Binding-site contacts:
Ligand atom P contacts residue GLY192 of chain 1.M at 3.7 Å.
Ligand atom O3P contacts residue GLY190 of chain 1.M at 2.4 Å (h-bond).
Ligand atom O3 contacts residue ASN82 of chain 1.M at 3.0 Å (h-bond).
Ligand atom C8 contacts residue TYR282 of chain 1.M at 3.6 Å (hydrophobic).
Ligand atom C5 contacts residue ASN53 of chain 1.M at 3.5 Å.
Ligand atom C3 contacts residue ASN53 of chain 1.M at 3.4 Å.
Ligand atom O3P contacts residue GLY192 of chain 1.M at 3.0 Å (h-bond).
Ligand atom O2P contacts residue LYS54 of chain 1.M at 3.6 Å.
Ligand atom P contacts residue LYS54 of chain 1.M at 3.5 Å.
Ligand atom C7 contacts residue TYR282 of chain 1.M at 3.5 Å (hydrophobic).
Ligand atom C3 contacts residue TYR282 of chain 1.M at 3.5 Å (hydrophobic).
Ligand atom O8 contacts residue TYR282 of chain 1.M at 3.6 Å.
Ligand atom O4P contacts residue ASN53 of chain 1.M at 3.7 Å.
Ligand atom C4 contacts residue ASN53 of chain 1.M at 3.7 Å.
Ligand atom C5A contacts residue ASN53 of chain 1.M at 3.5 Å.
Ligand atom O7 contacts residue ASN82 of chain 1.M at 3.1 Å (h-bond).
Ligand atom O4P contacts residue LYS54 of chain 1.M at 3.4 Å (salt-bridge).
Ligand atom O3P contacts residue ALA189 of chain 1.M at 3.6 Å.
Ligand atom O8 contacts residue SER81 of chain 1.M at 3.7 Å.
Ligand atom C2A contacts residue THR308 of chain 1.M at 2.9 Å.
Ligand atom C9 contacts residue HIS83 of chain 1.M at 3.5 Å.
Ligand atom C2A contacts residue GLY310 of chain 1.M at 3.2 Å.
Ligand atom O7 contacts residue HIS83 of chain 1.M at 2.7 Å (h-bond).
Ligand atom C9 contacts residue LYS54 of chain 1.M at 3.3 Å.
Ligand atom O1P contacts residue LYS54 of chain 1.M at 2.7 Å (salt-bridge).
Ligand atom N1 contacts residue THR308 of chain 1.M at 2.4 Å (h-bond).
Ligand atom O3P contacts residue SER191 of chain 1.M at 2.5 Å (h-bond).
Ligand atom C2 contacts residue TYR282 of chain 1.M at 3.6 Å (hydrophobic).
Ligand atom C9 contacts residue GLY157 of chain 1.M at 3.1 Å.
Ligand atom C2A contacts residue GLY309 of chain 1.M at 3.4 Å.
Ligand atom C2 contacts residue THR308 of chain 1.M at 3.4 Å.
Ligand atom P contacts residue SER191 of chain 1.M at 3.4 Å.
Ligand atom O7 contacts residue SER81 of chain 1.M at 3.5 Å (h-bond).
Ligand atom C2 contacts residue ASN53 of chain 1.M at 3.4 Å.
Ligand atom O1P contacts residue SER191 of chain 1.M at 2.1 Å (h-bond).
Ligand atom C7 contacts residue HIS83 of chain 1.M at 3.2 Å.
Ligand atom O2P contacts residue THR194 of chain 1.M at 2.8 Å (h-bond).
Ligand atom C6 contacts residue THR308 of chain 1.M at 2.9 Å.
Ligand atom O3 contacts residue TYR282 of chain 1.M at 3.5 Å.
Ligand atom O1P contacts residue GLY192 of chain 1.M at 3.5 Å (h-bond).

A small-molecule ligand and the protein it binds are described below.
Small molecule (SMILES): Cc1ncc(COP(=O)(O)O)c(CNC2(C(=O)O)CC2)c1O

Sequence of chain 1.M:
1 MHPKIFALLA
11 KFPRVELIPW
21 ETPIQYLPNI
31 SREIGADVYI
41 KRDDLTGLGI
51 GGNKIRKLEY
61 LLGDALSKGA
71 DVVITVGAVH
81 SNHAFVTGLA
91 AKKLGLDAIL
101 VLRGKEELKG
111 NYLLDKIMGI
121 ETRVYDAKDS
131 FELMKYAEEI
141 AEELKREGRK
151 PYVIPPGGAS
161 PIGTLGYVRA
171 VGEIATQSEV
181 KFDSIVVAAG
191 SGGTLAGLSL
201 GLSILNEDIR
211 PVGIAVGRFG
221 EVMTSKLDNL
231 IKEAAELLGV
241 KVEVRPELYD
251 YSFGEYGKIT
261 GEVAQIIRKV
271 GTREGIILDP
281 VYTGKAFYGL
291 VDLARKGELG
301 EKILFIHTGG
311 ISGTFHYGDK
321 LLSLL